Sequence of chain 1.B:
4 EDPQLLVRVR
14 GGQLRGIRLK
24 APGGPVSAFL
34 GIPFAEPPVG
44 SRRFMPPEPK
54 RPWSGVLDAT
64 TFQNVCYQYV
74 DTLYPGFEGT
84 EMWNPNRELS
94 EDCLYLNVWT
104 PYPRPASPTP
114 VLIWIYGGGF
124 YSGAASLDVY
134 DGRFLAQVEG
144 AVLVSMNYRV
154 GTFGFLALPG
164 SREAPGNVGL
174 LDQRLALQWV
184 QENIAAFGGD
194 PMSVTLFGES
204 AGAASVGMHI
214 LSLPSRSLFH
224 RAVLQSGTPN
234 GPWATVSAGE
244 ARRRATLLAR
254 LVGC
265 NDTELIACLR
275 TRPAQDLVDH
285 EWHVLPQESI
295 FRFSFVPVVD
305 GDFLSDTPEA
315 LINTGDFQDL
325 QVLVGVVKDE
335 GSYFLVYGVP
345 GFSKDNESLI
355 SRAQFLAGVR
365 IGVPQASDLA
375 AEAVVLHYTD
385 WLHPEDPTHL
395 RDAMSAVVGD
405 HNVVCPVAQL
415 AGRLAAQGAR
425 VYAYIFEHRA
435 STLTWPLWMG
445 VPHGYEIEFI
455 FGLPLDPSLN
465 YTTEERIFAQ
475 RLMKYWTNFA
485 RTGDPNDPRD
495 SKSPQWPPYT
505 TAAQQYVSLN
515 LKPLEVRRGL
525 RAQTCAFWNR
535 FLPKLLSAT

This small molecule binds to this protein.
Small molecule (SMILES): CC(=O)N[C@@H]1[C@@H](O)[C@H](O)[C@@H](CO)O[C@H]1O

Binding-site contacts:
Ligand atom C7 contacts residue ASN350 of chain 1.B at 3.2 Å.
Ligand atom C6 contacts residue SER347 of chain 1.B at 4.3 Å.
Ligand atom O5 contacts residue GLY345 of chain 1.B at 4.3 Å.
Ligand atom C1 contacts residue ASN350 of chain 1.B at 1.4 Å.
Ligand atom C2 contacts residue GLY345 of chain 1.B at 4.4 Å.
Ligand atom C5 contacts residue SER347 of chain 1.B at 4.3 Å.
Ligand atom O7 contacts residue LEU353 of chain 1.B at 4.3 Å.
Ligand atom O5 contacts residue SER347 of chain 1.B at 3.4 Å.
Ligand atom O7 contacts residue ASN350 of chain 1.B at 4.0 Å.
Ligand atom N2 contacts residue ASN350 of chain 1.B at 2.6 Å (h-bond).
Ligand atom C4 contacts residue ASN350 of chain 1.B at 3.9 Å.
Ligand atom C8 contacts residue ASN350 of chain 1.B at 3.5 Å.
Ligand atom C5 contacts residue ASN350 of chain 1.B at 3.6 Å.
Ligand atom N2 contacts residue GLY345 of chain 1.B at 4.3 Å.
Ligand atom C1 contacts residue GLY345 of chain 1.B at 3.7 Å.
Ligand atom C3 contacts residue ASN350 of chain 1.B at 3.4 Å.
Ligand atom O7 contacts residue SER352 of chain 1.B at 4.5 Å.
Ligand atom C2 contacts residue ASN350 of chain 1.B at 1.9 Å.
Ligand atom C1 contacts residue SER347 of chain 1.B at 3.9 Å.
Ligand atom C5 contacts residue GLY345 of chain 1.B at 4.3 Å.
Ligand atom O5 contacts residue ASN350 of chain 1.B at 2.4 Å (h-bond).
Ligand atom O3 contacts residue ASN350 of chain 1.B at 4.2 Å.